A small-molecule ligand and the protein it binds are described below.
Small molecule (SMILES): NC(=O)CC[C@H](N)C(=O)O

Sequence of chain 1.A:
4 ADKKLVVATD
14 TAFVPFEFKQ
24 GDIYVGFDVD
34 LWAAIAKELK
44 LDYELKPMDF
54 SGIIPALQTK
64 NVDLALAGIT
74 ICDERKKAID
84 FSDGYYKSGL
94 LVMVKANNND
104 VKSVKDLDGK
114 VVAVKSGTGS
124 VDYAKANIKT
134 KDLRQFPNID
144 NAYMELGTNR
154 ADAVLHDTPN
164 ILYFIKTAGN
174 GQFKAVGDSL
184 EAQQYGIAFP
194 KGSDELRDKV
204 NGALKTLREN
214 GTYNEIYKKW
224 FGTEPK

Binding-site contacts:
Ligand atom C contacts residue THR73 of chain 1.A at 4.0 Å.
Ligand atom O contacts residue GLY122 of chain 1.A at 3.8 Å.
Ligand atom CD contacts residue PHE16 of chain 1.A at 3.7 Å (hydrophobic).
Ligand atom N contacts residue GLY71 of chain 1.A at 2.5 Å (h-bond).
Ligand atom O contacts residue PHE53 of chain 1.A at 3.8 Å.
Ligand atom CG contacts residue ALA70 of chain 1.A at 3.5 Å (hydrophobic).
Ligand atom CB contacts residue GLY71 of chain 1.A at 3.9 Å.
Ligand atom OE1 contacts residue ASP13 of chain 1.A at 3.2 Å (salt-bridge).
Ligand atom OE1 contacts residue PHE53 of chain 1.A at 4.1 Å.
Ligand atom OE1 contacts residue LYS118 of chain 1.A at 3.2 Å (salt-bridge).
Ligand atom NE2 contacts residue ASP13 of chain 1.A at 2.7 Å (salt-bridge).
Ligand atom N contacts residue GLN186 of chain 1.A at 4.0 Å.
Ligand atom CB contacts residue ASP160 of chain 1.A at 3.5 Å.
Ligand atom OE1 contacts residue HIS159 of chain 1.A at 3.8 Å.
Ligand atom C contacts residue GLY71 of chain 1.A at 3.9 Å.
Ligand atom CG contacts residue PHE16 of chain 1.A at 3.9 Å (hydrophobic).
Ligand atom C contacts residue THR121 of chain 1.A at 4.2 Å.
Ligand atom N contacts residue THR73 of chain 1.A at 2.8 Å (h-bond).
Ligand atom CD contacts residue ASP13 of chain 1.A at 3.4 Å.
Ligand atom CA contacts residue ASP160 of chain 1.A at 3.5 Å.
Ligand atom CA contacts residue GLY71 of chain 1.A at 3.6 Å.
Ligand atom CD contacts residue PHE53 of chain 1.A at 3.6 Å (hydrophobic).
Ligand atom CA contacts residue THR73 of chain 1.A at 3.9 Å.
Ligand atom O contacts residue ARG78 of chain 1.A at 2.8 Å (salt-bridge).
Ligand atom N contacts residue ASP160 of chain 1.A at 3.0 Å (salt-bridge).
Ligand atom CD contacts residue ALA70 of chain 1.A at 3.6 Å (hydrophobic).
Ligand atom C contacts residue GLY122 of chain 1.A at 3.9 Å.
Ligand atom NE2 contacts residue ALA70 of chain 1.A at 2.8 Å (h-bond).
Ligand atom C contacts residue PHE53 of chain 1.A at 3.2 Å (hydrophobic).
Ligand atom C contacts residue ARG78 of chain 1.A at 3.5 Å.
Ligand atom OE1 contacts residue PHE16 of chain 1.A at 3.4 Å.
Ligand atom O contacts residue THR73 of chain 1.A at 3.4 Å (h-bond).
Ligand atom CB contacts residue THR121 of chain 1.A at 4.0 Å.
Ligand atom NE2 contacts residue PHE16 of chain 1.A at 3.5 Å.
Ligand atom CG contacts residue ASP160 of chain 1.A at 3.9 Å.
Ligand atom CG contacts residue GLY71 of chain 1.A at 3.2 Å.
Ligand atom CG contacts residue PHE53 of chain 1.A at 3.6 Å (hydrophobic).
Ligand atom NE2 contacts residue PHE53 of chain 1.A at 3.4 Å.
Ligand atom OE1 contacts residue THR121 of chain 1.A at 4.0 Å.
Ligand atom N contacts residue TYR188 of chain 1.A at 3.8 Å.